Sequence of chain 1.A:
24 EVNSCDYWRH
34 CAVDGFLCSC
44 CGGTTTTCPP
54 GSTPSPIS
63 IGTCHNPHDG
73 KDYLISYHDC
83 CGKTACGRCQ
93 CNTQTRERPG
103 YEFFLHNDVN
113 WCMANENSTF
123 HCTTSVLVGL

Sequence of chain 1.D:
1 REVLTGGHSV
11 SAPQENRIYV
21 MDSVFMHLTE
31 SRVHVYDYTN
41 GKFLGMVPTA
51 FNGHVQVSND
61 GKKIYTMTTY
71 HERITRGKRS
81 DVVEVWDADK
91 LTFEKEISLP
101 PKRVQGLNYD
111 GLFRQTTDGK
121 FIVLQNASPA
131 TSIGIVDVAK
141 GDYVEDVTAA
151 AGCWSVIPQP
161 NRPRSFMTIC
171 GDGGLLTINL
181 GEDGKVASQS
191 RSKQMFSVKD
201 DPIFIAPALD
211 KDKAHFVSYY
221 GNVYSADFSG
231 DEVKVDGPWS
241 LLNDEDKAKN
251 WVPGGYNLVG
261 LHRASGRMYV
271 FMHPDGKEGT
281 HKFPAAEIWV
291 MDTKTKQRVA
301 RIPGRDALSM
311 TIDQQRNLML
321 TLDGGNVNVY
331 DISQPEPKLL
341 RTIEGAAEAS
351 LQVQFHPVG

Binding-site contacts:
Ligand atom CA contacts residue TRQ62 of chain 1.A at 2.4 Å.
Ligand atom NE1 contacts residue VAL111 of chain 1.A at 4.0 Å.
Ligand atom CH2 contacts residue ASN52 of chain 1.D at 3.8 Å.
Ligand atom CD1 contacts residue ASN109 of chain 1.A at 3.6 Å.
Ligand atom N contacts residue THR125 of chain 1.A at 3.7 Å.
Ligand atom CZ3 contacts residue ASN112 of chain 1.A at 3.4 Å.
Ligand atom CB contacts residue TRQ62 of chain 1.A at 3.8 Å.
Ligand atom CZ2 contacts residue LEU107 of chain 1.D at 3.9 Å (hydrophobic).
Ligand atom CE3 contacts residue PHE122 of chain 1.A at 4.0 Å (hydrophobic).
Ligand atom NE1 contacts residue ASP110 of chain 1.A at 3.6 Å (salt-bridge).
Ligand atom N contacts residue ASP37 of chain 1.A at 2.9 Å (salt-bridge).
Ligand atom CE3 contacts residue ASN112 of chain 1.A at 3.4 Å.
Ligand atom N contacts residue VAL111 of chain 1.A at 4.1 Å.
Ligand atom CB contacts residue ASP37 of chain 1.A at 3.3 Å.
Ligand atom CE2 contacts residue LEU107 of chain 1.D at 4.0 Å (hydrophobic).
Ligand atom CD1 contacts residue ASP110 of chain 1.A at 4.1 Å.
Ligand atom NE1 contacts residue ASP37 of chain 1.A at 3.8 Å.
Ligand atom CB contacts residue ASP81 of chain 1.A at 4.1 Å.
Ligand atom CD2 contacts residue ASN112 of chain 1.A at 3.9 Å.
Ligand atom N contacts residue ASP81 of chain 1.A at 3.2 Å (salt-bridge).
Ligand atom CG contacts residue PHE25 of chain 1.D at 4.0 Å (hydrophobic).
Ligand atom CZ3 contacts residue LEU28 of chain 1.D at 3.3 Å (hydrophobic).
Ligand atom CH2 contacts residue ASN112 of chain 1.A at 4.0 Å.
Ligand atom CE3 contacts residue PHE25 of chain 1.D at 4.1 Å (hydrophobic).
Ligand atom CD2 contacts residue PHE25 of chain 1.D at 3.7 Å (hydrophobic).
Ligand atom CE2 contacts residue ASN112 of chain 1.A at 4.1 Å.
Ligand atom CA contacts residue VAL111 of chain 1.A at 3.3 Å (hydrophobic).
Ligand atom CB contacts residue PHE122 of chain 1.A at 3.8 Å (hydrophobic).
Ligand atom N contacts residue TRQ62 of chain 1.A at 1.5 Å.
Ligand atom CH2 contacts residue LEU28 of chain 1.D at 3.6 Å (hydrophobic).
Ligand atom CA contacts residue ASP37 of chain 1.A at 3.2 Å.
Ligand atom CE2 contacts residue PHE25 of chain 1.D at 3.9 Å (hydrophobic).
Ligand atom CD1 contacts residue VAL111 of chain 1.A at 3.9 Å (hydrophobic).
Ligand atom NE1 contacts residue LEU107 of chain 1.D at 3.4 Å.
Ligand atom CG contacts residue VAL111 of chain 1.A at 3.8 Å (hydrophobic).
Ligand atom CA contacts residue ASP81 of chain 1.A at 3.5 Å.
Ligand atom CZ2 contacts residue GLY106 of chain 1.D at 3.5 Å.
Ligand atom CD1 contacts residue ASP37 of chain 1.A at 3.1 Å.
Ligand atom CH2 contacts residue GLY106 of chain 1.D at 3.9 Å.
Ligand atom CB contacts residue VAL111 of chain 1.A at 4.1 Å (hydrophobic).

A protein and the small-molecule ligand that binds it are described below.
Small molecule (SMILES): [H]/N=C\Cc1c[nH]c2ccccc12